A protein and the small-molecule ligand that binds it are described below.
Small molecule (SMILES): O[C@@H]1[C@@H](O)[C@H](O)OC[C@H]1O

Sequence of chain 1.A:
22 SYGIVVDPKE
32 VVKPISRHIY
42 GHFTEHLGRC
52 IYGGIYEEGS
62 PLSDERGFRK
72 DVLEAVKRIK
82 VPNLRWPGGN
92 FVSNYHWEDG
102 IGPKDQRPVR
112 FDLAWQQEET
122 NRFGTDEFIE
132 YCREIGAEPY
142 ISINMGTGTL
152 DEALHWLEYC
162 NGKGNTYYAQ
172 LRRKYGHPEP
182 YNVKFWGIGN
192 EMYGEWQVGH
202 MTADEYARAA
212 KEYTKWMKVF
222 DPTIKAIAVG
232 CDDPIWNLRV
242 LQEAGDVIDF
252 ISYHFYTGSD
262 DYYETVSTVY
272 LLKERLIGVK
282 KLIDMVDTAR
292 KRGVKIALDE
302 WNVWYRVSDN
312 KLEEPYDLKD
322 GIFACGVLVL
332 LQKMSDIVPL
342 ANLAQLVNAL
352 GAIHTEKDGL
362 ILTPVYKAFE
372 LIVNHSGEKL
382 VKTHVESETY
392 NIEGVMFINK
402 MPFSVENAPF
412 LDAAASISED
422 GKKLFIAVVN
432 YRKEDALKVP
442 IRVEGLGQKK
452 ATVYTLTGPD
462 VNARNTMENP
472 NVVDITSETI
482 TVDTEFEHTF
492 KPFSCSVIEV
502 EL

Binding-site contacts:
Ligand atom C3 contacts residue ARG291 of chain 1.D at 4.1 Å.
Ligand atom O2 contacts residue ARG291 of chain 1.D at 4.0 Å.
Ligand atom O4 contacts residue LYS282 of chain 1.D at 4.0 Å.
Ligand atom C5 contacts residue ARG291 of chain 1.D at 3.7 Å.
Ligand atom C4 contacts residue LEU272 of chain 1.A at 3.8 Å (hydrophobic).
Ligand atom C2 contacts residue LEU272 of chain 1.A at 3.7 Å (hydrophobic).
Ligand atom C3 contacts residue LEU272 of chain 1.A at 4.0 Å (hydrophobic).
Ligand atom C1 contacts residue ARG291 of chain 1.D at 3.6 Å.
Ligand atom O1 contacts residue ARG291 of chain 1.D at 4.4 Å.
Ligand atom C4 contacts residue ARG291 of chain 1.D at 4.4 Å.
Ligand atom O2 contacts residue LEU272 of chain 1.A at 4.4 Å.
Ligand atom O4 contacts residue ASP285 of chain 1.D at 4.2 Å.
Ligand atom C3 contacts residue ASP285 of chain 1.D at 4.5 Å.
Ligand atom O4 contacts residue GLU275 of chain 1.A at 3.9 Å.
Ligand atom O5 contacts residue ARG291 of chain 1.D at 4.0 Å.
Ligand atom C2 contacts residue ARG291 of chain 1.D at 4.3 Å.
Ligand atom C3 contacts residue ARG276 of chain 1.A at 4.1 Å.
Ligand atom O3 contacts residue LEU272 of chain 1.A at 4.0 Å.
Ligand atom C4 contacts residue SER405 of chain 1.A at 4.5 Å.
Ligand atom O3 contacts residue ARG276 of chain 1.A at 2.9 Å (salt-bridge).
Ligand atom O1 contacts residue PRO403 of chain 1.A at 4.4 Å.
Ligand atom O5 contacts residue SER405 of chain 1.A at 3.2 Å (h-bond).
Ligand atom C5 contacts residue SER405 of chain 1.A at 4.0 Å.
Ligand atom C1 contacts residue SER405 of chain 1.A at 4.0 Å.
Ligand atom O1 contacts residue SER405 of chain 1.A at 3.0 Å (h-bond).
Ligand atom O2 contacts residue ARG276 of chain 1.A at 3.2 Å (salt-bridge).
Ligand atom O1 contacts residue PHE404 of chain 1.A at 3.2 Å.
Ligand atom C2 contacts residue ARG276 of chain 1.A at 3.9 Å.

Sequence of chain 1.D:
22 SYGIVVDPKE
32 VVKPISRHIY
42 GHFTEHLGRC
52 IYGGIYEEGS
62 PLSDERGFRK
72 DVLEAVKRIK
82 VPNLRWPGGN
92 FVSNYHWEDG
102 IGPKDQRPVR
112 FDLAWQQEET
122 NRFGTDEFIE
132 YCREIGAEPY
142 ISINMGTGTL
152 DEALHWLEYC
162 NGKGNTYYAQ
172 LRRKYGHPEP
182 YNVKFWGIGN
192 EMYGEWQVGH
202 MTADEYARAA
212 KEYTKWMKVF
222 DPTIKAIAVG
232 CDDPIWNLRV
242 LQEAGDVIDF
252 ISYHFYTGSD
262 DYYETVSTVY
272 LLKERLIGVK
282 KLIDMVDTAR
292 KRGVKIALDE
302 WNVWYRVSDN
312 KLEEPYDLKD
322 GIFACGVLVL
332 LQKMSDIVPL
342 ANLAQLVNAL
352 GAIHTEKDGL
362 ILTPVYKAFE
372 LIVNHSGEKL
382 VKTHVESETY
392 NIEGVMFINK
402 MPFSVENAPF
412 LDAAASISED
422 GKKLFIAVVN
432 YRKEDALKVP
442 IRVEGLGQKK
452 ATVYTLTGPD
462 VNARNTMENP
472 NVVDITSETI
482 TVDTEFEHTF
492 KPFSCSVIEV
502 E